Binding-site contacts:
Ligand atom CAQ contacts residue ALA166 of chain 1.D at 4.1 Å (hydrophobic).
Ligand atom CAX contacts residue ASP70 of chain 1.D at 4.2 Å.
Ligand atom CAP contacts residue LEU201 of chain 1.D at 4.0 Å (hydrophobic).
Ligand atom OAD contacts residue ASP70 of chain 1.D at 3.8 Å.
Ligand atom CAK contacts residue GLN202 of chain 1.D at 4.0 Å.
Ligand atom CAL contacts residue GLY170 of chain 1.D at 3.9 Å.
Ligand atom OAC contacts residue ARG67 of chain 1.D at 3.9 Å.
Ligand atom CAL contacts residue MET197 of chain 1.D at 3.9 Å (hydrophobic).
Ligand atom CAP contacts residue VAL169 of chain 1.D at 4.0 Å (hydrophobic).
Ligand atom CAS contacts residue GLN202 of chain 1.D at 4.0 Å.
Ligand atom NAV contacts residue VAL165 of chain 1.D at 4.2 Å.
Ligand atom CAS contacts residue VAL165 of chain 1.D at 4.3 Å (hydrophobic).
Ligand atom CAI contacts residue VAL165 of chain 1.D at 3.2 Å (hydrophobic).
Ligand atom NAV contacts residue GLN202 of chain 1.D at 4.0 Å.
Ligand atom OAC contacts residue ASP70 of chain 1.D at 3.4 Å (salt-bridge).
Ligand atom CAU contacts residue ASP70 of chain 1.D at 4.3 Å.
Ligand atom CAM contacts residue GLY170 of chain 1.D at 4.2 Å.
Ligand atom PAZ contacts residue ASP70 of chain 1.D at 3.6 Å.
Ligand atom CAJ contacts residue VAL165 of chain 1.D at 3.9 Å (hydrophobic).
Ligand atom CAO contacts residue LEU201 of chain 1.D at 3.8 Å (hydrophobic).
Ligand atom CAN contacts residue GLY170 of chain 1.D at 3.7 Å.
Ligand atom CAQ contacts residue LEU201 of chain 1.D at 3.4 Å (hydrophobic).
Ligand atom CAR contacts residue LEU201 of chain 1.D at 4.3 Å (hydrophobic).
Ligand atom CAJ contacts residue ASP70 of chain 1.D at 4.2 Å.
Ligand atom CAP contacts residue GLY198 of chain 1.D at 3.8 Å.
Ligand atom CAS contacts residue ALA166 of chain 1.D at 4.0 Å (hydrophobic).
Ligand atom CAA contacts residue PHE177 of chain 1.D at 4.2 Å (hydrophobic).
Ligand atom CAM contacts residue LEU173 of chain 1.D at 3.6 Å (hydrophobic).
Ligand atom CAL contacts residue LEU173 of chain 1.D at 4.3 Å (hydrophobic).
Ligand atom OAG contacts residue ASP70 of chain 1.D at 2.9 Å (salt-bridge).
Ligand atom CAA contacts residue CYS279 of chain 1.D at 3.2 Å (hydrophobic).
Ligand atom CAO contacts residue VAL169 of chain 1.D at 4.2 Å (hydrophobic).
Ligand atom OAG contacts residue ASP74 of chain 1.D at 3.4 Å (salt-bridge).
Ligand atom NAW contacts residue GLN202 of chain 1.D at 4.3 Å.
Ligand atom CAN contacts residue LEU173 of chain 1.D at 4.2 Å (hydrophobic).
Ligand atom CAP contacts residue ALA166 of chain 1.D at 3.7 Å (hydrophobic).
Ligand atom CAA contacts residue TYR266 of chain 1.D at 3.6 Å (hydrophobic).
Ligand atom CAA contacts residue MET197 of chain 1.D at 4.2 Å (hydrophobic).
Ligand atom OAC contacts residue ASP74 of chain 1.D at 3.5 Å (salt-bridge).
Ligand atom PAZ contacts residue ASP74 of chain 1.D at 4.0 Å.

Sequence of chain 1.D:
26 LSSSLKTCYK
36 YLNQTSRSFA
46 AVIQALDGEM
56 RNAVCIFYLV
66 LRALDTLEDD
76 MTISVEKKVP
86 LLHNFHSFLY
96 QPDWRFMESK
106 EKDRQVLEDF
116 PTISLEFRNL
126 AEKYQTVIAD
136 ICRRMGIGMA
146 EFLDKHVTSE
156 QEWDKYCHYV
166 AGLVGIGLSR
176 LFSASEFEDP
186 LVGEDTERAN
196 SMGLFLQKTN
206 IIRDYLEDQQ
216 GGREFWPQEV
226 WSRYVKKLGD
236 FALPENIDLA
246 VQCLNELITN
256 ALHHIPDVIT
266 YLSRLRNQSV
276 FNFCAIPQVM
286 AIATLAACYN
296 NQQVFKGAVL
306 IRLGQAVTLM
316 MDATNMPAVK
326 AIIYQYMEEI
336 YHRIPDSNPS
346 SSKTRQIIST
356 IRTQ

The small molecule below binds the protein below.
Small molecule (SMILES): CCCCCCCCCC[n+]1ccn(CC(O)(P(=O)([O-])O)P(=O)(O)O)c1